Sequence of chain 1.E:
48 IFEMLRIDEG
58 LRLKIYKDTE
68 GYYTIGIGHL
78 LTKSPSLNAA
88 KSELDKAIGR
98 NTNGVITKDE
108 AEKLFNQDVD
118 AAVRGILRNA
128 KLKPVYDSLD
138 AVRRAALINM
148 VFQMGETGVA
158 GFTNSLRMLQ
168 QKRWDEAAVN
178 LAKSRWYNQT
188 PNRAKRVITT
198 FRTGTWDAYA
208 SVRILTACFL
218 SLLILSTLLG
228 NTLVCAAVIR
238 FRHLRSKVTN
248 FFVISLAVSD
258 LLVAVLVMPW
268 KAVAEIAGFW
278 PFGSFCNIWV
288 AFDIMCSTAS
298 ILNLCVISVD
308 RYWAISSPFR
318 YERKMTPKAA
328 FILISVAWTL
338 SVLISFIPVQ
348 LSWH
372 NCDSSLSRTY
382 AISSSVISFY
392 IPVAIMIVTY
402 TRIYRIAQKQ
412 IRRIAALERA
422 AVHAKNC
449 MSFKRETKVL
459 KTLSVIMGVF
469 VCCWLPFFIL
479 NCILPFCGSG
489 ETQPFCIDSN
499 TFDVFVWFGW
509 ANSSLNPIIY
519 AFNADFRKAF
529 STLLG

The protein below binds the small molecule below.
Small molecule (SMILES): Cc1cc(Oc2nccc3occc23)ccc1-c1c(C)c(=O)[nH]c(=O)n1C

Binding-site contacts:
Ligand atom N1 contacts residue ILE291 of chain 1.E at 4.0 Å.
Ligand atom O4 contacts residue CYS373 of chain 1.E at 3.6 Å.
Ligand atom C16 contacts residue CYS373 of chain 1.E at 3.6 Å (hydrophobic).
Ligand atom C8 contacts residue PHE475 of chain 1.E at 3.6 Å (hydrophobic).
Ligand atom C3 contacts residue LEU377 of chain 1.E at 3.5 Å (hydrophobic).
Ligand atom O3 contacts residue CYS373 of chain 1.E at 3.6 Å (h-bond).
Ligand atom N2 contacts residue SER375 of chain 1.E at 3.7 Å.
Ligand atom C8 contacts residue ASP290 of chain 1.E at 3.7 Å.
Ligand atom C20 contacts residue SER375 of chain 1.E at 3.9 Å.
Ligand atom O4 contacts residue ASP374 of chain 1.E at 4.1 Å.
Ligand atom O4 contacts residue SER375 of chain 1.E at 2.6 Å (h-bond).
Ligand atom O1 contacts residue PHE476 of chain 1.E at 3.5 Å.
Ligand atom N1 contacts residue LEU377 of chain 1.E at 3.6 Å.
Ligand atom C19 contacts residue VAL504 of chain 1.E at 4.0 Å (hydrophobic).
Ligand atom O1 contacts residue SER389 of chain 1.E at 3.8 Å.
Ligand atom C14 contacts residue ASN479 of chain 1.E at 3.5 Å.
Ligand atom C13 contacts residue ASP290 of chain 1.E at 2.9 Å.
Ligand atom C1 contacts residue SER294 of chain 1.E at 4.1 Å.
Ligand atom C20 contacts residue LEU377 of chain 1.E at 3.7 Å (hydrophobic).
Ligand atom C1 contacts residue PHE475 of chain 1.E at 4.0 Å (hydrophobic).
Ligand atom O2 contacts residue PHE475 of chain 1.E at 3.2 Å.
Ligand atom O2 contacts residue ASP290 of chain 1.E at 3.6 Å (salt-bridge).
Ligand atom C20 contacts residue VAL287 of chain 1.E at 3.8 Å (hydrophobic).
Ligand atom C15 contacts residue CYS373 of chain 1.E at 3.6 Å (hydrophobic).
Ligand atom C9 contacts residue ASN479 of chain 1.E at 3.7 Å.
Ligand atom C7 contacts residue PHE476 of chain 1.E at 3.9 Å (hydrophobic).
Ligand atom C4 contacts residue SER385 of chain 1.E at 3.4 Å.
Ligand atom C2 contacts residue PHE475 of chain 1.E at 3.9 Å (hydrophobic).
Ligand atom C7 contacts residue PHE475 of chain 1.E at 3.8 Å (hydrophobic).
Ligand atom O1 contacts residue SER294 of chain 1.E at 4.0 Å.
Ligand atom C6 contacts residue SER294 of chain 1.E at 3.1 Å.
Ligand atom N3 contacts residue ASP374 of chain 1.E at 4.0 Å.
Ligand atom C3 contacts residue ILE291 of chain 1.E at 4.0 Å (hydrophobic).
Ligand atom C9 contacts residue PHE475 of chain 1.E at 3.7 Å (hydrophobic).
Ligand atom C7 contacts residue SER294 of chain 1.E at 3.1 Å.
Ligand atom N3 contacts residue SER375 of chain 1.E at 3.6 Å (h-bond).
Ligand atom N3 contacts residue CYS373 of chain 1.E at 2.8 Å (h-bond).
Ligand atom C15 contacts residue SER375 of chain 1.E at 3.0 Å.
Ligand atom C6 contacts residue PHE476 of chain 1.E at 3.3 Å (hydrophobic).
Ligand atom C12 contacts residue ASP290 of chain 1.E at 3.9 Å.